The protein below binds the small molecule below.
Small molecule (SMILES): OC[C@H]1O[C@@H](O[C@H]2[C@H](O)[C@@H](O)[C@H](O)O[C@@H]2CO)[C@H](O)[C@@H](O)[C@H]1O

Binding-site contacts:
Ligand atom C6 contacts residue ALA222 of chain 2.A at 3.6 Å (hydrophobic).
Ligand atom C2 contacts residue GLN219 of chain 2.A at 3.9 Å.
Ligand atom C4 contacts residue ALA218 of chain 2.A at 4.2 Å (hydrophobic).
Ligand atom C2 contacts residue ASN133 of chain 2.A at 4.1 Å.
Ligand atom C4 contacts residue ASP89 of chain 2.A at 3.4 Å.
Ligand atom C6 contacts residue ALA218 of chain 2.A at 3.9 Å (hydrophobic).
Ligand atom C5 contacts residue PHE131 of chain 2.A at 3.7 Å (hydrophobic).
Ligand atom O5 contacts residue ALA218 of chain 2.A at 3.5 Å.
Ligand atom O3 contacts residue PHE131 of chain 2.A at 4.1 Å.
Ligand atom C4 contacts residue ALA218 of chain 2.A at 4.1 Å (hydrophobic).
Ligand atom C4 contacts residue PHE131 of chain 2.A at 3.9 Å (hydrophobic).
Ligand atom O4 contacts residue ASP89 of chain 2.A at 2.7 Å (salt-bridge).
Ligand atom O4 contacts residue ALA88 of chain 2.A at 4.0 Å.
Ligand atom O4 contacts residue TYR106 of chain 2.A at 4.0 Å.
Ligand atom O3 contacts residue ALA218 of chain 2.A at 3.8 Å.
Ligand atom O3 contacts residue ASN133 of chain 2.A at 3.0 Å (h-bond).
Ligand atom C4 contacts residue GLY217 of chain 2.A at 4.3 Å.
Ligand atom C6 contacts residue GLY217 of chain 2.A at 4.1 Å.
Ligand atom C6 contacts residue PHE131 of chain 2.A at 4.0 Å (hydrophobic).
Ligand atom C1 contacts residue ALA218 of chain 2.A at 3.9 Å (hydrophobic).
Ligand atom O6 contacts residue ALA222 of chain 2.A at 3.6 Å.
Ligand atom O2 contacts residue GLN219 of chain 2.A at 3.6 Å (h-bond).
Ligand atom O3 contacts residue GLN219 of chain 2.A at 3.0 Å (h-bond).
Ligand atom C3 contacts residue ASN133 of chain 2.A at 3.4 Å.
Ligand atom C4 contacts residue ALA88 of chain 2.A at 4.0 Å (hydrophobic).
Ligand atom O6 contacts residue GLN219 of chain 2.A at 3.4 Å (h-bond).
Ligand atom O4 contacts residue ALA218 of chain 2.A at 2.9 Å (h-bond).
Ligand atom C3 contacts residue ASP89 of chain 2.A at 3.5 Å.
Ligand atom C2 contacts residue ALA218 of chain 2.A at 4.1 Å (hydrophobic).
Ligand atom O4 contacts residue ALA218 of chain 2.A at 3.4 Å.
Ligand atom C3 contacts residue PHE131 of chain 2.A at 3.6 Å (hydrophobic).
Ligand atom O2 contacts residue ASN133 of chain 2.A at 3.5 Å (h-bond).
Ligand atom C6 contacts residue ALA88 of chain 2.A at 4.2 Å (hydrophobic).
Ligand atom O4 contacts residue GLY217 of chain 2.A at 3.1 Å.
Ligand atom C5 contacts residue ALA218 of chain 2.A at 4.2 Å (hydrophobic).
Ligand atom O3 contacts residue ASP89 of chain 2.A at 2.7 Å (salt-bridge).
Ligand atom O3 contacts residue GLY107 of chain 2.A at 3.0 Å (h-bond).
Ligand atom O3 contacts residue TYR106 of chain 2.A at 3.8 Å.
Ligand atom C3 contacts residue GLN219 of chain 2.A at 4.0 Å.
Ligand atom C3 contacts residue ALA218 of chain 2.A at 3.8 Å (hydrophobic).

Sequence of chain 2.A:
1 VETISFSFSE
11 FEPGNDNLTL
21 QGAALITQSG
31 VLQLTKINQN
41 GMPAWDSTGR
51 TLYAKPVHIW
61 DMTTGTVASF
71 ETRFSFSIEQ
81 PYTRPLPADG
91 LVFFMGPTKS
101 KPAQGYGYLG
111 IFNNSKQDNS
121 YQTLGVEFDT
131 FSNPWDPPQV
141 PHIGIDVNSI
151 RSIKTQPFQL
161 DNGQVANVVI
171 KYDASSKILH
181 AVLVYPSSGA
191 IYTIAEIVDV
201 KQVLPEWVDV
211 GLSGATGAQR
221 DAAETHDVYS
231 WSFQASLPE